Binding-site contacts:
Ligand atom C6 contacts residue MET314 of chain 1.A at 4.1 Å (hydrophobic).
Ligand atom C9 contacts residue ASP398 of chain 1.A at 3.2 Å.
Ligand atom O1 contacts residue MET314 of chain 1.A at 3.9 Å.
Ligand atom C1 contacts residue GLY362 of chain 1.A at 4.4 Å.
Ligand atom O2 contacts residue THR317 of chain 1.A at 2.8 Å (h-bond).
Ligand atom C10 contacts residue ARG278 of chain 1.A at 3.3 Å.
Ligand atom C11 contacts residue ARG278 of chain 1.A at 3.3 Å.
Ligand atom N1 contacts residue THR402 of chain 1.A at 4.0 Å.
Ligand atom O4 contacts residue SER279 of chain 1.A at 3.2 Å.
Ligand atom O4 contacts residue THR402 of chain 1.A at 3.0 Å (h-bond).
Ligand atom C9 contacts residue ARG401 of chain 1.A at 3.0 Å.
Ligand atom C11 contacts residue SER279 of chain 1.A at 4.1 Å.
Ligand atom N1 contacts residue ASP398 of chain 1.A at 3.3 Å (salt-bridge).
Ligand atom C3 contacts residue MET314 of chain 1.A at 4.4 Å (hydrophobic).
Ligand atom O3 contacts residue ARG401 of chain 1.A at 2.8 Å (salt-bridge).
Ligand atom O2 contacts residue ARG401 of chain 1.A at 2.4 Å (salt-bridge).
Ligand atom C9 contacts residue THR317 of chain 1.A at 3.8 Å.
Ligand atom C5 contacts residue MET314 of chain 1.A at 4.4 Å (hydrophobic).
Ligand atom O5 contacts residue SER280 of chain 1.A at 3.6 Å.
Ligand atom N1 contacts residue ARG278 of chain 1.A at 3.0 Å (salt-bridge).
Ligand atom O4 contacts residue ARG278 of chain 1.A at 2.8 Å (salt-bridge).
Ligand atom O2 contacts residue ASP398 of chain 1.A at 3.8 Å.
Ligand atom C11 contacts residue SER280 of chain 1.A at 3.5 Å.
Ligand atom C2 contacts residue GLY362 of chain 1.A at 4.4 Å.
Ligand atom C2 contacts residue MET314 of chain 1.A at 4.0 Å (hydrophobic).
Ligand atom C10 contacts residue THR402 of chain 1.A at 3.1 Å.
Ligand atom C1 contacts residue MET314 of chain 1.A at 3.8 Å (hydrophobic).
Ligand atom O5 contacts residue ARG278 of chain 1.A at 4.3 Å.
Ligand atom C2 contacts residue ALA361 of chain 1.A at 4.4 Å (hydrophobic).
Ligand atom C8 contacts residue ARG401 of chain 1.A at 4.4 Å.
Ligand atom C8 contacts residue THR317 of chain 1.A at 4.0 Å.
Ligand atom C8 contacts residue ASP398 of chain 1.A at 3.6 Å.
Ligand atom O5 contacts residue MET314 of chain 1.A at 3.8 Å.
Ligand atom C11 contacts residue THR402 of chain 1.A at 3.4 Å.
Ligand atom O1 contacts residue THR317 of chain 1.A at 4.2 Å.
Ligand atom C8 contacts residue ASN405 of chain 1.A at 4.2 Å.
Ligand atom O4 contacts residue SER280 of chain 1.A at 2.6 Å (h-bond).
Ligand atom O3 contacts residue ASP398 of chain 1.A at 2.9 Å (salt-bridge).
Ligand atom C10 contacts residue ASP398 of chain 1.A at 3.2 Å.
Ligand atom C8 contacts residue THR402 of chain 1.A at 3.9 Å.

Sequence of chain 1.A:
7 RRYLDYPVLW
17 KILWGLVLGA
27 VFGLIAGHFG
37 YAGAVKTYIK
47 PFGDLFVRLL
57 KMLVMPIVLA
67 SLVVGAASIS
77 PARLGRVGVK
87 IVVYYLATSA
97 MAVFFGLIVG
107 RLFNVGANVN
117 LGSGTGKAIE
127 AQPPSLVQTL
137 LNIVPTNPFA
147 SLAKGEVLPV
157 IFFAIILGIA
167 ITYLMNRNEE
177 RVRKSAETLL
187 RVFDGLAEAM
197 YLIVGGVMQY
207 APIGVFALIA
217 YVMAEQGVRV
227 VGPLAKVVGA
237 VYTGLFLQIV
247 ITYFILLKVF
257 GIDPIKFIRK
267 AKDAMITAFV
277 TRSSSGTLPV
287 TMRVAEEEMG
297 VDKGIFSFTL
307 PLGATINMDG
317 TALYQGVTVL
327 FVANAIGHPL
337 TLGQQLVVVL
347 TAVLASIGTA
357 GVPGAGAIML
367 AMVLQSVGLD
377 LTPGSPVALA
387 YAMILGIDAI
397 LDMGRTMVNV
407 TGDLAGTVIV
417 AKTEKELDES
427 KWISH

A small-molecule ligand and the protein it binds are described below.
Small molecule (SMILES): N[C@H](C(=O)O)[C@H](OCc1ccccc1[N+](=O)[O-])C(=O)O